A small-molecule ligand and the protein it binds are described below.
Small molecule (SMILES): CC(C)[C@H](NC(=O)[C@@H](NC(=O)[C@H](C)NC(=O)[C@@H]1CCCN1C(=O)[C@@H](N)Cc1ccccc1)[C@@H](C)OP(=O)(O)O)C(=O)O

Binding-site contacts:
Ligand atom OXT contacts residue T5Z1 of chain 2.F at 3.2 Å.
Ligand atom CG1 contacts residue LEU179 of chain 2.A at 3.9 Å (hydrophobic).
Ligand atom C contacts residue LYS127 of chain 2.A at 3.7 Å.
Ligand atom CG2 contacts residue GLY176 of chain 2.A at 3.6 Å.
Ligand atom O2P contacts residue ARG134 of chain 2.A at 2.9 Å (salt-bridge).
Ligand atom O1P contacts residue ARG61 of chain 2.A at 2.9 Å (salt-bridge).
Ligand atom O contacts residue VAL183 of chain 2.A at 3.5 Å.
Ligand atom CB contacts residue ASN231 of chain 2.A at 3.6 Å.
Ligand atom OXT contacts residue LYS54 of chain 2.A at 3.7 Å.
Ligand atom C contacts residue ASN231 of chain 2.A at 3.9 Å.
Ligand atom CA contacts residue LEU179 of chain 2.A at 3.8 Å (hydrophobic).
Ligand atom O3P contacts residue ARG134 of chain 2.A at 2.8 Å (salt-bridge).
Ligand atom O contacts residue LEU179 of chain 2.A at 3.5 Å.
Ligand atom CA contacts residue ASN231 of chain 2.A at 3.7 Å.
Ligand atom CA contacts residue ASN180 of chain 2.A at 3.2 Å.
Ligand atom CG1 contacts residue LEU227 of chain 2.A at 3.5 Å (hydrophobic).
Ligand atom CG2 contacts residue ASN180 of chain 2.A at 3.7 Å.
Ligand atom CG contacts residue VAL183 of chain 2.A at 3.8 Å (hydrophobic).
Ligand atom N contacts residue ASN180 of chain 2.A at 3.0 Å (h-bond).
Ligand atom O contacts residue ASN231 of chain 2.A at 3.0 Å (h-bond).
Ligand atom P contacts residue ARG61 of chain 2.A at 3.6 Å.
Ligand atom P contacts residue TYR135 of chain 2.A at 3.8 Å.
Ligand atom CG2 contacts residue VAL183 of chain 2.A at 3.7 Å (hydrophobic).
Ligand atom O1P contacts residue LYS54 of chain 2.A at 3.5 Å (salt-bridge).
Ligand atom C contacts residue ASN231 of chain 2.A at 3.7 Å.
Ligand atom CB contacts residue ASN231 of chain 2.A at 3.5 Å.
Ligand atom N contacts residue ASN231 of chain 2.A at 2.8 Å (h-bond).
Ligand atom C contacts residue ASN180 of chain 2.A at 3.6 Å.
Ligand atom CB contacts residue ASN180 of chain 2.A at 3.2 Å.
Ligand atom CD2 contacts residue ARG65 of chain 2.A at 3.8 Å.
Ligand atom CG2 contacts residue ARG134 of chain 2.A at 3.8 Å.
Ligand atom O3P contacts residue ARG61 of chain 2.A at 2.9 Å (salt-bridge).
Ligand atom O contacts residue LYS127 of chain 2.A at 2.8 Å (salt-bridge).
Ligand atom O2P contacts residue TYR135 of chain 2.A at 2.6 Å (h-bond).
Ligand atom P contacts residue ARG134 of chain 2.A at 3.8 Å.
Ligand atom CB contacts residue TRP235 of chain 2.A at 3.9 Å (hydrophobic).
Ligand atom O contacts residue LYS54 of chain 2.A at 3.8 Å.
Ligand atom O contacts residue ASN180 of chain 2.A at 2.8 Å (h-bond).
Ligand atom N contacts residue LEU179 of chain 2.A at 3.9 Å.
Ligand atom CA contacts residue ASN231 of chain 2.A at 3.5 Å.

Sequence of chain 2.A:
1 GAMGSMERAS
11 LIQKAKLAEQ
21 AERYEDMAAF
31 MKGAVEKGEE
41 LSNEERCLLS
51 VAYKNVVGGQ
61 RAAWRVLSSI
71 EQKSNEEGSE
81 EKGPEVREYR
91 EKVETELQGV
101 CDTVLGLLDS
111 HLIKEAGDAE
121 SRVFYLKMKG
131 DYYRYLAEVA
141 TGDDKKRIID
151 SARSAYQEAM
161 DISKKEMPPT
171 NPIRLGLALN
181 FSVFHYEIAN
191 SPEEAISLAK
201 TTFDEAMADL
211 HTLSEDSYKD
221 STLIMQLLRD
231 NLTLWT